Sequence of chain 1.A:
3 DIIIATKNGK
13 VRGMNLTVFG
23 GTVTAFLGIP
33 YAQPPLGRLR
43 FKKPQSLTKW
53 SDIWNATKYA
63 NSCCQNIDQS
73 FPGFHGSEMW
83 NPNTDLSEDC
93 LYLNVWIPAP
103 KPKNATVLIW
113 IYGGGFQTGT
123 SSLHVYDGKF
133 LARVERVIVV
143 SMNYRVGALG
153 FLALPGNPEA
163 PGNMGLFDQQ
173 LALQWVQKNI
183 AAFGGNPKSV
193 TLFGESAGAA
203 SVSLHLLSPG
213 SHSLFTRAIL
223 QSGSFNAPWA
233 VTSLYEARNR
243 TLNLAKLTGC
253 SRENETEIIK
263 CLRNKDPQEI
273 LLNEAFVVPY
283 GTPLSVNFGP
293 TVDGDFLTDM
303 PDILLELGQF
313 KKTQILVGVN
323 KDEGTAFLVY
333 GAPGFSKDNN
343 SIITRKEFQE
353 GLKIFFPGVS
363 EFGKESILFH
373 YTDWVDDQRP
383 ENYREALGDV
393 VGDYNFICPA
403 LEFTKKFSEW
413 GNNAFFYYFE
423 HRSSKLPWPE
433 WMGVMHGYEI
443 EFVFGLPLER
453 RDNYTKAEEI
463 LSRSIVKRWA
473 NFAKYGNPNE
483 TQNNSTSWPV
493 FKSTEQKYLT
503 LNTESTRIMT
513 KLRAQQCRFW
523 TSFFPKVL

A small-molecule ligand and the protein it binds are described below.
Small molecule (SMILES): CC(=O)N[C@H]1CO[C@H](CO[C@@H]2O[C@@H](C)[C@@H](O)[C@@H](O)[C@@H]2O)[C@@H](O)[C@@H]1O

Binding-site contacts:
Ligand atom O4 contacts residue PHE278 of chain 1.A at 3.6 Å (h-bond).
Ligand atom C3 contacts residue ASN241 of chain 1.A at 3.8 Å.
Ligand atom C6 contacts residue LEU249 of chain 1.A at 4.1 Å (hydrophobic).
Ligand atom C5 contacts residue ASN245 of chain 1.A at 3.5 Å.
Ligand atom C3 contacts residue PHE278 of chain 1.A at 3.2 Å (hydrophobic).
Ligand atom C1 contacts residue ASN241 of chain 1.A at 1.4 Å.
Ligand atom O6 contacts residue ASN245 of chain 1.A at 3.0 Å (h-bond).
Ligand atom O7 contacts residue ASN241 of chain 1.A at 2.9 Å (h-bond).
Ligand atom C2 contacts residue ASN241 of chain 1.A at 2.5 Å.
Ligand atom O3 contacts residue PHE278 of chain 1.A at 2.8 Å (h-bond).
Ligand atom C5 contacts residue ASN241 of chain 1.A at 3.7 Å.
Ligand atom O5 contacts residue ASN245 of chain 1.A at 3.4 Å (h-bond).
Ligand atom C6 contacts residue PRO281 of chain 1.A at 4.2 Å (hydrophobic).
Ligand atom C6 contacts residue ASN245 of chain 1.A at 3.9 Å.
Ligand atom C8 contacts residue ASN241 of chain 1.A at 4.1 Å.
Ligand atom C1 contacts residue ASN245 of chain 1.A at 4.2 Å.
Ligand atom C6 contacts residue ASN245 of chain 1.A at 3.9 Å.
Ligand atom O3 contacts residue PRO281 of chain 1.A at 4.5 Å.
Ligand atom O3 contacts residue VAL280 of chain 1.A at 3.9 Å.
Ligand atom C3 contacts residue ASN245 of chain 1.A at 4.3 Å.
Ligand atom C3 contacts residue VAL279 of chain 1.A at 4.4 Å (hydrophobic).
Ligand atom O5 contacts residue ASN245 of chain 1.A at 4.1 Å.
Ligand atom C4 contacts residue ASN241 of chain 1.A at 4.3 Å.
Ligand atom C6 contacts residue LYS248 of chain 1.A at 3.8 Å.
Ligand atom C4 contacts residue LEU249 of chain 1.A at 4.4 Å (hydrophobic).
Ligand atom C1 contacts residue ASN245 of chain 1.A at 4.1 Å.
Ligand atom C4 contacts residue ASN245 of chain 1.A at 4.2 Å.
Ligand atom O4 contacts residue LEU249 of chain 1.A at 3.8 Å.
Ligand atom C5 contacts residue ASN245 of chain 1.A at 4.0 Å.
Ligand atom C7 contacts residue ASN241 of chain 1.A at 3.0 Å.
Ligand atom C4 contacts residue PHE278 of chain 1.A at 3.2 Å (hydrophobic).
Ligand atom N2 contacts residue ASN241 of chain 1.A at 2.9 Å (h-bond).
Ligand atom O2 contacts residue PRO281 of chain 1.A at 3.9 Å.
Ligand atom O5 contacts residue ASN241 of chain 1.A at 2.4 Å (h-bond).